Sequence of chain 14.K:
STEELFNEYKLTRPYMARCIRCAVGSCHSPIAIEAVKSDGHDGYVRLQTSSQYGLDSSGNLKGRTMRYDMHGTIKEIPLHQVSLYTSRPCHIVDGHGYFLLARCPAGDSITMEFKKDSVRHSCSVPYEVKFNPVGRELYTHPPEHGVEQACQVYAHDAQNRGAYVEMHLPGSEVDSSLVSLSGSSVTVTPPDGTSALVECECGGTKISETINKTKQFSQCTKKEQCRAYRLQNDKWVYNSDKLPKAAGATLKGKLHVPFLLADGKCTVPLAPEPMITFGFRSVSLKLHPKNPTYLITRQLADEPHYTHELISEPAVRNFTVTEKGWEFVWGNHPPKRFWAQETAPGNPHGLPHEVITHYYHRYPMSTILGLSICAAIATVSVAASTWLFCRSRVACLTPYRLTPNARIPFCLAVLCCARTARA

Binding-site contacts:
Ligand atom O6 contacts residue ASN318 of chain 14.K at 3.0 Å (h-bond).
Ligand atom C6 contacts residue ASN318 of chain 14.K at 3.2 Å.
Ligand atom O4 contacts residue ASN318 of chain 14.K at 4.5 Å.
Ligand atom O6 contacts residue SER284 of chain 14.K at 2.9 Å (h-bond).
Ligand atom C6 contacts residue SER284 of chain 14.K at 3.4 Å.

This protein binds this small molecule.
Small molecule (SMILES): CC(=O)N[C@@H]1[C@@H](O)[C@H](O)[C@@H](CO)O[C@H]1O